Sequence of chain 1.L:
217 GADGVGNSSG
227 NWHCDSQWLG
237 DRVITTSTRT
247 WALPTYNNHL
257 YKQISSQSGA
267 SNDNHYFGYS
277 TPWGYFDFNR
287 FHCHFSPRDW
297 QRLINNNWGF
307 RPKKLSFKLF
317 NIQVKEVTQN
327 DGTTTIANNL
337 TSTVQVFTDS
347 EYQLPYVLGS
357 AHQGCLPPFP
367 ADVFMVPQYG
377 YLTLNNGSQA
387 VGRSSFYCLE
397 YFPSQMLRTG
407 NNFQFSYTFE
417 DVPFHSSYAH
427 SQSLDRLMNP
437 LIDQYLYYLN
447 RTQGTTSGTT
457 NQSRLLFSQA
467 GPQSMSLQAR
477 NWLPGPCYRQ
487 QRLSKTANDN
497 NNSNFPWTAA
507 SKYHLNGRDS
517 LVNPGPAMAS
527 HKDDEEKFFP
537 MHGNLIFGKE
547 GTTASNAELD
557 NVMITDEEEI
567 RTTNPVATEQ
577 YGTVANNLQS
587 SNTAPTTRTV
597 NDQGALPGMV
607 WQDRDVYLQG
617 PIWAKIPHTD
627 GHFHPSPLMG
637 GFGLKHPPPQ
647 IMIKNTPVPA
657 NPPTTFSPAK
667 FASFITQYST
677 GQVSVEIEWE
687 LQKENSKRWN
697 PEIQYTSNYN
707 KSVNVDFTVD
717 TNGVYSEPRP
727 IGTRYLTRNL

A protein and the small-molecule ligand that binds it are described below.
Small molecule (SMILES): Nc1ncnc2c1ncn2[C@H]1C[C@H](O)[C@@H](COP(=O)(O)O)O1

Binding-site contacts:
Ligand atom C2' contacts residue PRO419 of chain 1.L at 4.0 Å (hydrophobic).
Ligand atom N1 contacts residue GLY639 of chain 1.L at 2.9 Å (h-bond).
Ligand atom N6 contacts residue PRO631 of chain 1.L at 3.9 Å.
Ligand atom N6 contacts residue SER632 of chain 1.L at 3.9 Å.
Ligand atom C8 contacts residue HIS630 of chain 1.L at 3.4 Å.
Ligand atom N6 contacts residue VAL418 of chain 1.L at 3.6 Å.
Ligand atom N9 contacts residue PRO419 of chain 1.L at 4.2 Å.
Ligand atom N6 contacts residue GLY637 of chain 1.L at 4.1 Å.
Ligand atom C4 contacts residue PRO419 of chain 1.L at 4.2 Å (hydrophobic).
Ligand atom N1 contacts residue ILE622 of chain 1.L at 4.4 Å.
Ligand atom C6 contacts residue VAL418 of chain 1.L at 3.8 Å (hydrophobic).
Ligand atom N1 contacts residue PRO631 of chain 1.L at 4.2 Å.
Ligand atom N6 contacts residue GLY639 of chain 1.L at 2.8 Å (h-bond).
Ligand atom N7 contacts residue SER632 of chain 1.L at 3.8 Å.
Ligand atom C2 contacts residue GLY639 of chain 1.L at 3.7 Å.
Ligand atom C4 contacts residue PRO631 of chain 1.L at 4.4 Å (hydrophobic).
Ligand atom N9 contacts residue HIS630 of chain 1.L at 4.2 Å.
Ligand atom C5 contacts residue SER632 of chain 1.L at 4.3 Å.
Ligand atom O5' contacts residue PHE629 of chain 1.L at 4.2 Å.
Ligand atom N1 contacts residue VAL418 of chain 1.L at 3.8 Å.
Ligand atom C6 contacts residue GLY639 of chain 1.L at 3.7 Å.
Ligand atom C8 contacts residue PRO419 of chain 1.L at 4.3 Å (hydrophobic).
Ligand atom N7 contacts residue PRO419 of chain 1.L at 4.4 Å.
Ligand atom C6 contacts residue PRO419 of chain 1.L at 4.4 Å (hydrophobic).
Ligand atom C6 contacts residue SER632 of chain 1.L at 4.3 Å.
Ligand atom C2 contacts residue PRO419 of chain 1.L at 4.4 Å (hydrophobic).
Ligand atom O4' contacts residue PRO631 of chain 1.L at 3.8 Å.
Ligand atom O5' contacts residue PRO631 of chain 1.L at 4.1 Å.
Ligand atom N3 contacts residue PRO419 of chain 1.L at 4.3 Å.
Ligand atom O2P contacts residue PRO631 of chain 1.L at 3.8 Å.
Ligand atom O4' contacts residue HIS630 of chain 1.L at 4.4 Å.
Ligand atom C5 contacts residue PRO419 of chain 1.L at 4.2 Å (hydrophobic).
Ligand atom C5 contacts residue PRO631 of chain 1.L at 4.4 Å (hydrophobic).
Ligand atom N7 contacts residue HIS630 of chain 1.L at 4.1 Å.
Ligand atom O2P contacts residue HIS628 of chain 1.L at 4.3 Å.
Ligand atom C1' contacts residue HIS630 of chain 1.L at 4.0 Å.
Ligand atom N6 contacts residue PRO633 of chain 1.L at 4.1 Å.
Ligand atom C6 contacts residue PRO631 of chain 1.L at 4.0 Å (hydrophobic).
Ligand atom N6 contacts residue PHE638 of chain 1.L at 3.8 Å.
Ligand atom O2P contacts residue PHE629 of chain 1.L at 4.0 Å.